Sequence of chain 1.A:
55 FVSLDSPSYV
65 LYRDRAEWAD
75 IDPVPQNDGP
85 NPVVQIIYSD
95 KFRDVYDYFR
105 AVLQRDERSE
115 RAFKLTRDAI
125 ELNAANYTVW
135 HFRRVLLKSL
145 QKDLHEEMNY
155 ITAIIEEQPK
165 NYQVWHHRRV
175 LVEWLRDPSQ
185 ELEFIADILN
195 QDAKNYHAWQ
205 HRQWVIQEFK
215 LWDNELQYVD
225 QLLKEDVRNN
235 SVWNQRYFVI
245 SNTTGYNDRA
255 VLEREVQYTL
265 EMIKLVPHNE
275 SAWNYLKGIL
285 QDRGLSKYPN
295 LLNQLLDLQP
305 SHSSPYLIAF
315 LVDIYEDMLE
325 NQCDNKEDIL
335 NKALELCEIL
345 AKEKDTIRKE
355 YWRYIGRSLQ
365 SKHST

Sequence of chain 1.B:
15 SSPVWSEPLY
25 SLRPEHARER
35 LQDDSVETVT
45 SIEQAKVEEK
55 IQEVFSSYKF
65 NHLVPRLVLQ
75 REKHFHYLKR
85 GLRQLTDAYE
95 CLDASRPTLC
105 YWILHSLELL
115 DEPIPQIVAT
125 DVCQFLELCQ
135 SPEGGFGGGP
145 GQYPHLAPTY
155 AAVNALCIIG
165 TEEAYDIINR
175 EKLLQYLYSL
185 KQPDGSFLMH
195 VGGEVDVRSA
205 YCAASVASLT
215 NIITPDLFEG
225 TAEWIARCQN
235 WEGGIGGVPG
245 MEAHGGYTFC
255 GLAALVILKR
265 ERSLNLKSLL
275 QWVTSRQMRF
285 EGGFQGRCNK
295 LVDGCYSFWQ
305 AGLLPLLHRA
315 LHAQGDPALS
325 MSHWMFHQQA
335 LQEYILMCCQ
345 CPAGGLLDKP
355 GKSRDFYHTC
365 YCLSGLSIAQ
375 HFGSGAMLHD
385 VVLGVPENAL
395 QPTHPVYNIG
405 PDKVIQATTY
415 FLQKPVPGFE

Binding-site contacts:
Ligand atom CD1 contacts residue TYR361 of chain 1.B at 3.6 Å (hydrophobic).
Ligand atom CB contacts residue ZN1 of chain 1.E at 4.0 Å.
Ligand atom C contacts residue GLN167 of chain 1.A at 4.0 Å.
Ligand atom C contacts residue TYR166 of chain 1.A at 3.9 Å (hydrophobic).
Ligand atom CA contacts residue TYR166 of chain 1.A at 3.9 Å (hydrophobic).
Ligand atom O contacts residue ARG202 of chain 1.B at 2.8 Å (salt-bridge).
Ligand atom CB contacts residue HIS362 of chain 1.B at 4.0 Å.
Ligand atom O contacts residue TYR166 of chain 1.A at 3.8 Å.
Ligand atom CD2 contacts residue TYR361 of chain 1.B at 3.6 Å (hydrophobic).
Ligand atom O contacts residue TYR166 of chain 1.A at 3.6 Å.
Ligand atom OXT contacts residue GLN167 of chain 1.A at 2.8 Å (h-bond).
Ligand atom CG contacts residue TYR361 of chain 1.B at 3.8 Å (hydrophobic).
Ligand atom SG contacts residue GER1 of chain 1.F at 1.8 Å.
Ligand atom CB contacts residue ALA151 of chain 1.B at 3.8 Å (hydrophobic).
Ligand atom N contacts residue TYR166 of chain 1.A at 3.9 Å.
Ligand atom CB contacts residue TYR361 of chain 1.B at 3.5 Å (hydrophobic).
Ligand atom CB contacts residue HIS149 of chain 1.B at 4.1 Å.
Ligand atom CD1 contacts residue TRP106 of chain 1.B at 3.9 Å (hydrophobic).
Ligand atom N contacts residue ARG202 of chain 1.B at 4.1 Å.
Ligand atom C contacts residue ARG202 of chain 1.B at 3.8 Å.
Ligand atom SG contacts residue CYS299 of chain 1.B at 4.0 Å.
Ligand atom CB contacts residue GER1 of chain 1.F at 2.9 Å.
Ligand atom SG contacts residue HIS362 of chain 1.B at 3.5 Å (h-bond).
Ligand atom CA contacts residue ARG202 of chain 1.B at 3.5 Å.
Ligand atom CG2 contacts residue LYS164 of chain 1.A at 3.1 Å.
Ligand atom C contacts residue GER1 of chain 1.F at 4.2 Å.
Ligand atom OG contacts residue SER99 of chain 1.B at 3.7 Å.
Ligand atom OG contacts residue ALA151 of chain 1.B at 3.8 Å.
Ligand atom CD1 contacts residue TRP303 of chain 1.B at 4.1 Å (hydrophobic).
Ligand atom SG contacts residue ASP297 of chain 1.B at 3.4 Å (salt-bridge).
Ligand atom CD2 contacts residue GER1 of chain 1.F at 3.5 Å.
Ligand atom CA contacts residue GER1 of chain 1.F at 3.3 Å.
Ligand atom CD1 contacts residue GER1 of chain 1.F at 3.6 Å.
Ligand atom SG contacts residue ZN1 of chain 1.E at 2.5 Å.
Ligand atom O contacts residue GER1 of chain 1.F at 4.1 Å.
Ligand atom O contacts residue TYR166 of chain 1.A at 4.0 Å.
Ligand atom SG contacts residue TYR361 of chain 1.B at 4.0 Å.
Ligand atom CB contacts residue ARG202 of chain 1.B at 3.7 Å.
Ligand atom O contacts residue GER1 of chain 1.F at 3.7 Å.
Ligand atom C contacts residue TYR166 of chain 1.A at 3.9 Å (hydrophobic).

The small molecule below binds the protein below.
Small molecule (SMILES): CC(C)C[C@H](NC(=O)[C@@H](NC(=O)[C@@H](N)CS)C(C)C)C(=O)N[C@@H](CO)C(=O)O